Sequence of chain 1.A:
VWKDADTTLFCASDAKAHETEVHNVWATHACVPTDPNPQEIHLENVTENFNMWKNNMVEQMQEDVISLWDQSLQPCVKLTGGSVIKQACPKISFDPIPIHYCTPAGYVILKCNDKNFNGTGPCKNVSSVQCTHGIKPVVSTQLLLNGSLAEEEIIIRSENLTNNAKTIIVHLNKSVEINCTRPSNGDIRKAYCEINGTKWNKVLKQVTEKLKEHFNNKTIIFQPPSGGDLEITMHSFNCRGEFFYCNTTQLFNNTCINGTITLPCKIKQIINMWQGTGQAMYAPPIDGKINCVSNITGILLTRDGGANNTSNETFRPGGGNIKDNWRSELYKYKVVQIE

This protein binds this small molecule.
Small molecule (SMILES): CC(=O)N[C@@H]1[C@@H](O)[C@H](O)[C@@H](CO)O[C@H]1O

Binding-site contacts:
Ligand atom C4 contacts residue ASN223 of chain 1.A at 4.1 Å.
Ligand atom C7 contacts residue ASN223 of chain 1.A at 3.3 Å.
Ligand atom C8 contacts residue ASN222 of chain 1.A at 3.3 Å.
Ligand atom C7 contacts residue ASN222 of chain 1.A at 4.2 Å.
Ligand atom O7 contacts residue ASN222 of chain 1.A at 4.0 Å.
Ligand atom N2 contacts residue ASN223 of chain 1.A at 2.8 Å (h-bond).
Ligand atom O7 contacts residue ASN223 of chain 1.A at 4.3 Å.
Ligand atom C2 contacts residue ASN223 of chain 1.A at 2.3 Å.
Ligand atom C8 contacts residue ASN223 of chain 1.A at 3.1 Å.
Ligand atom O5 contacts residue ASN223 of chain 1.A at 2.5 Å (h-bond).
Ligand atom C5 contacts residue ASN223 of chain 1.A at 3.8 Å.
Ligand atom C3 contacts residue ASN223 of chain 1.A at 3.7 Å.
Ligand atom O7 contacts residue LYS218 of chain 1.A at 4.3 Å.
Ligand atom C1 contacts residue ASN223 of chain 1.A at 1.6 Å.
Ligand atom O7 contacts residue GLU219 of chain 1.A at 4.2 Å.